Binding-site contacts:
Ligand atom O7 contacts residue ASN126 of chain 1.B at 3.7 Å.
Ligand atom C5 contacts residue ASN126 of chain 1.B at 3.7 Å.
Ligand atom C7 contacts residue ASN126 of chain 1.B at 3.5 Å.
Ligand atom C1 contacts residue ASN126 of chain 1.B at 1.4 Å.
Ligand atom C3 contacts residue ASN126 of chain 1.B at 3.8 Å.
Ligand atom O5 contacts residue ASN126 of chain 1.B at 2.4 Å (h-bond).
Ligand atom C2 contacts residue ASN126 of chain 1.B at 2.5 Å.
Ligand atom N2 contacts residue ASN126 of chain 1.B at 2.9 Å (h-bond).
Ligand atom C4 contacts residue ASN126 of chain 1.B at 4.2 Å.

The small molecule below binds the protein below.
Small molecule (SMILES): CC(=O)N[C@@H]1[C@@H](O)[C@H](O)[C@@H](CO)O[C@H]1O

Sequence of chain 1.B:
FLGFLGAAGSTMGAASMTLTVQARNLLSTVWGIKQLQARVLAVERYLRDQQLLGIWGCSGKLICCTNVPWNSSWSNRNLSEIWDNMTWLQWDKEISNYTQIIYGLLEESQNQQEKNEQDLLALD